Sequence of chain 1.B:
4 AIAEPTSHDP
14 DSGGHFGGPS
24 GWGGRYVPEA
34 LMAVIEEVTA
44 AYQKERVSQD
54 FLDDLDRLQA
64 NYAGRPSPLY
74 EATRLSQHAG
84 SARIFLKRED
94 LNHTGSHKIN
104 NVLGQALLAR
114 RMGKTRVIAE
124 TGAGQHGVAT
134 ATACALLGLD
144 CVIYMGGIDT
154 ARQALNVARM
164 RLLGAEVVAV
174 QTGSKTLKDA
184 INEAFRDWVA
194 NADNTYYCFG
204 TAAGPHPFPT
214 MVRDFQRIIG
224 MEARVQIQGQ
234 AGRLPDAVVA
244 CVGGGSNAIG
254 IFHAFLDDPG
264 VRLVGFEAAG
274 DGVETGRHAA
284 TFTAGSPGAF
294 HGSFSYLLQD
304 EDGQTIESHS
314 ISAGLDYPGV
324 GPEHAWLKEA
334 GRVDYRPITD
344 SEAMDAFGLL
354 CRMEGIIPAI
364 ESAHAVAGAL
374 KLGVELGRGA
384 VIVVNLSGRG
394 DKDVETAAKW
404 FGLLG

Binding-site contacts:
Ligand atom C13 contacts residue PHE188 of chain 1.B at 3.7 Å (hydrophobic).
Ligand atom O05 contacts residue MET67 of chain 1.A at 3.2 Å (h-bond).
Ligand atom C20 contacts residue PHE202 of chain 1.B at 3.3 Å (hydrophobic).
Ligand atom C01 contacts residue TYR62 of chain 1.A at 3.4 Å (hydrophobic).
Ligand atom C08 contacts residue PHE188 of chain 1.B at 3.4 Å (hydrophobic).
Ligand atom O16 contacts residue GLY295 of chain 1.B at 3.6 Å.
Ligand atom N12 contacts residue HIS294 of chain 1.B at 3.6 Å.
Ligand atom C21 contacts residue TYR200 of chain 1.B at 3.6 Å (hydrophobic).
Ligand atom C06 contacts residue PHE188 of chain 1.B at 3.5 Å (hydrophobic).
Ligand atom C17 contacts residue PRO208 of chain 1.B at 3.4 Å (hydrophobic).
Ligand atom O05 contacts residue TYR108 of chain 1.A at 3.6 Å.
Ligand atom C18 contacts residue HIS294 of chain 1.B at 3.3 Å.
Ligand atom N02 contacts residue TYR108 of chain 1.A at 3.1 Å.
Ligand atom C09 contacts residue PHE188 of chain 1.B at 3.3 Å (hydrophobic).
Ligand atom C14 contacts residue HIS294 of chain 1.B at 3.6 Å.
Ligand atom C13 contacts residue ILE184 of chain 1.B at 3.6 Å (hydrophobic).
Ligand atom F23 contacts residue TRP191 of chain 1.B at 3.5 Å.
Ligand atom C10 contacts residue GLY295 of chain 1.B at 3.6 Å.
Ligand atom O05 contacts residue ASP136 of chain 1.A at 3.3 Å.
Ligand atom N02 contacts residue ASP136 of chain 1.A at 2.7 Å (salt-bridge).
Ligand atom C10 contacts residue TYR29 of chain 1.B at 3.4 Å (hydrophobic).
Ligand atom C14 contacts residue PHE188 of chain 1.B at 3.4 Å (hydrophobic).
Ligand atom C13 contacts residue HIS294 of chain 1.B at 3.7 Å.
Ligand atom O04 contacts residue TYR108 of chain 1.A at 3.5 Å.
Ligand atom C01 contacts residue ASP64 of chain 1.A at 3.3 Å.
Ligand atom O04 contacts residue MET67 of chain 1.A at 3.5 Å (h-bond).
Ligand atom C10 contacts residue PHE188 of chain 1.B at 3.5 Å (hydrophobic).
Ligand atom C18 contacts residue PRO208 of chain 1.B at 3.7 Å (hydrophobic).
Ligand atom O16 contacts residue PRO208 of chain 1.B at 3.4 Å.
Ligand atom C01 contacts residue TYR108 of chain 1.A at 3.5 Å (hydrophobic).
Ligand atom C22 contacts residue PRO208 of chain 1.B at 3.6 Å (hydrophobic).
Ligand atom C11 contacts residue TYR29 of chain 1.B at 3.4 Å (hydrophobic).
Ligand atom C15 contacts residue HIS294 of chain 1.B at 3.5 Å.
Ligand atom O04 contacts residue GLY66 of chain 1.A at 2.9 Å (h-bond).
Ligand atom C18 contacts residue GLY207 of chain 1.B at 3.7 Å.
Ligand atom C01 contacts residue ASP136 of chain 1.A at 3.6 Å.
Ligand atom C07 contacts residue PHE188 of chain 1.B at 3.5 Å (hydrophobic).
Ligand atom C19 contacts residue PHE202 of chain 1.B at 3.3 Å (hydrophobic).
Ligand atom N12 contacts residue PHE188 of chain 1.B at 3.5 Å.
Ligand atom O16 contacts residue VAL30 of chain 1.B at 3.4 Å.

Sequence of chain 1.A:
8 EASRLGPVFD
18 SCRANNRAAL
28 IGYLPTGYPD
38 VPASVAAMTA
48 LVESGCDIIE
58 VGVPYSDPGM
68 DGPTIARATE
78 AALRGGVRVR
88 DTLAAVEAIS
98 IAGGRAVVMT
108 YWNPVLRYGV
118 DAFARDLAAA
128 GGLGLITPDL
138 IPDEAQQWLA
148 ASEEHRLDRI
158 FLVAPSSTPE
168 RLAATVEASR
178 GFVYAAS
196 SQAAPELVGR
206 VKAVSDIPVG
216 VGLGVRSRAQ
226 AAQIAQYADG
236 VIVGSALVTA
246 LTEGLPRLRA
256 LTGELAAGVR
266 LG

The small molecule below binds the protein below.
Small molecule (SMILES): CNS(=O)(=O)c1ccc2c(c1)CCN2C(=O)c1ccccc1F